A small-molecule ligand and the protein it binds are described below.
Small molecule (SMILES): OC[C@H]1O[C@@H](O)[C@H](O)[C@@H](O)[C@@H]1O

Binding-site contacts:
Ligand atom C2 contacts residue ASP57 of chain 1.A at 3.3 Å.
Ligand atom C5 contacts residue ASP184 of chain 1.A at 4.1 Å.
Ligand atom O4 contacts residue ARG186 of chain 1.A at 3.6 Å.
Ligand atom C4 contacts residue ASP184 of chain 1.A at 4.4 Å.
Ligand atom C4 contacts residue ARG186 of chain 1.A at 4.4 Å.
Ligand atom O1 contacts residue GLN58 of chain 1.A at 3.6 Å.
Ligand atom O2 contacts residue GLN58 of chain 1.A at 3.7 Å.
Ligand atom C6 contacts residue PHE183 of chain 1.A at 3.8 Å (hydrophobic).
Ligand atom C3 contacts residue ARG186 of chain 1.A at 4.0 Å.
Ligand atom O2 contacts residue ASP57 of chain 1.A at 2.7 Å (salt-bridge).
Ligand atom C5 contacts residue ALA59 of chain 1.A at 4.4 Å (hydrophobic).
Ligand atom C1 contacts residue GLN58 of chain 1.A at 4.1 Å.
Ligand atom O1 contacts residue ASP57 of chain 1.A at 3.9 Å.
Ligand atom C1 contacts residue ALA59 of chain 1.A at 3.3 Å (hydrophobic).
Ligand atom O1 contacts residue ALA59 of chain 1.A at 2.8 Å (h-bond).
Ligand atom C1 contacts residue ASP57 of chain 1.A at 3.3 Å.
Ligand atom O3 contacts residue ARG186 of chain 1.A at 4.1 Å.
Ligand atom C6 contacts residue ASP184 of chain 1.A at 3.8 Å.
Ligand atom C6 contacts residue ASN182 of chain 1.A at 3.7 Å.
Ligand atom O6 contacts residue PHE183 of chain 1.A at 4.2 Å.
Ligand atom O3 contacts residue ASP57 of chain 1.A at 4.2 Å.
Ligand atom C3 contacts residue ASP57 of chain 1.A at 3.4 Å.
Ligand atom O4 contacts residue ASP184 of chain 1.A at 3.2 Å (salt-bridge).
Ligand atom O6 contacts residue ASN182 of chain 1.A at 3.3 Å (h-bond).
Ligand atom O5 contacts residue ALA59 of chain 1.A at 3.4 Å (h-bond).

Sequence of chain 1.A:
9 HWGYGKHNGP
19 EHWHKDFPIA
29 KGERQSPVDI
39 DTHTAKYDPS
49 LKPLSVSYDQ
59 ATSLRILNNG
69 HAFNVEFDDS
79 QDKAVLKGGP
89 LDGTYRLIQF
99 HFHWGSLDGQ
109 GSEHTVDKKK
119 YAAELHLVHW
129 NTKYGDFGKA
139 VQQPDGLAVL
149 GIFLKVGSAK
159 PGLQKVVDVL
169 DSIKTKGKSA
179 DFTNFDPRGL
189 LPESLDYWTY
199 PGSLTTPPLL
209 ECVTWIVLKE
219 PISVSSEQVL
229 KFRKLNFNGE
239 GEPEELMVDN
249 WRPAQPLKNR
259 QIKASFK